The small molecule below binds the protein below.
Small molecule (SMILES): O=[N+]([O-])c1cccc(O[C@H]2O[C@H](CO)[C@H](O)[C@H](O)[C@H]2O)c1

Sequence of chain 1.D:
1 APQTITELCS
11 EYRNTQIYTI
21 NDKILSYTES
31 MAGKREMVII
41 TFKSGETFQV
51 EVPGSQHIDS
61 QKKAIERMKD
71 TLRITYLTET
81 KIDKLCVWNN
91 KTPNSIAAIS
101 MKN

Binding-site contacts:
Ligand atom O1 contacts residue TRP88 of chain 1.D at 3.5 Å (h-bond).
Ligand atom N1 contacts residue TYR12 of chain 1.D at 4.0 Å.
Ligand atom C4 contacts residue GLU51 of chain 1.D at 3.2 Å.
Ligand atom O3 contacts residue ASN90 of chain 1.D at 2.6 Å (h-bond).
Ligand atom C6 contacts residue HIS57 of chain 1.D at 3.4 Å.
Ligand atom O8 contacts residue ALA32 of chain 1.E at 3.9 Å.
Ligand atom O4 contacts residue LYS91 of chain 1.D at 4.0 Å.
Ligand atom C6 contacts residue GLN56 of chain 1.D at 3.9 Å.
Ligand atom O6 contacts residue TRP88 of chain 1.D at 3.4 Å.
Ligand atom O4 contacts residue GLU51 of chain 1.D at 2.7 Å (salt-bridge).
Ligand atom O2 contacts residue ASN90 of chain 1.D at 2.7 Å (h-bond).
Ligand atom O3 contacts residue TRP88 of chain 1.D at 3.8 Å.
Ligand atom C12 contacts residue ARG13 of chain 1.D at 3.2 Å.
Ligand atom O8 contacts residue GLY33 of chain 1.E at 2.7 Å (h-bond).
Ligand atom N1 contacts residue GLY33 of chain 1.E at 3.4 Å (h-bond).
Ligand atom C6 contacts residue TRP88 of chain 1.D at 3.5 Å (hydrophobic).
Ligand atom C5 contacts residue TRP88 of chain 1.D at 3.6 Å (hydrophobic).
Ligand atom C8 contacts residue TRP88 of chain 1.D at 3.7 Å (hydrophobic).
Ligand atom C2 contacts residue ASN90 of chain 1.D at 3.8 Å.
Ligand atom C6 contacts residue GLU51 of chain 1.D at 4.0 Å.
Ligand atom O5 contacts residue GLN56 of chain 1.D at 3.1 Å (h-bond).
Ligand atom C1 contacts residue GLN56 of chain 1.D at 4.1 Å.
Ligand atom O3 contacts residue LYS91 of chain 1.D at 3.4 Å.
Ligand atom O3 contacts residue GLU51 of chain 1.D at 4.0 Å.
Ligand atom C5 contacts residue GLN56 of chain 1.D at 4.0 Å.
Ligand atom C4 contacts residue TRP88 of chain 1.D at 3.7 Å (hydrophobic).
Ligand atom N1 contacts residue GLN61 of chain 1.D at 4.2 Å.
Ligand atom O8 contacts residue GLN61 of chain 1.D at 3.1 Å (h-bond).
Ligand atom O6 contacts residue GLN56 of chain 1.D at 3.6 Å (h-bond).
Ligand atom O8 contacts residue TRP88 of chain 1.D at 3.9 Å.
Ligand atom O6 contacts residue GLN61 of chain 1.D at 3.0 Å (h-bond).
Ligand atom C3 contacts residue TRP88 of chain 1.D at 3.7 Å (hydrophobic).
Ligand atom O4 contacts residue GLN56 of chain 1.D at 3.7 Å.
Ligand atom C7 contacts residue TRP88 of chain 1.D at 3.9 Å (hydrophobic).
Ligand atom O6 contacts residue HIS57 of chain 1.D at 3.3 Å.
Ligand atom O7 contacts residue TYR12 of chain 1.D at 4.0 Å.
Ligand atom C11 contacts residue ARG13 of chain 1.D at 2.9 Å.
Ligand atom C3 contacts residue ASN90 of chain 1.D at 3.7 Å.
Ligand atom C10 contacts residue ARG13 of chain 1.D at 3.7 Å.
Ligand atom O7 contacts residue GLY33 of chain 1.E at 2.9 Å.

Sequence of chain 1.E:
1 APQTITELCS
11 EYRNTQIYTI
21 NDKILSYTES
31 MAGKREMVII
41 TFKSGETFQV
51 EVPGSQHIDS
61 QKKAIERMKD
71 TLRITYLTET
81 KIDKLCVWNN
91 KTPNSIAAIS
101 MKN